Sequence of chain 2.A:
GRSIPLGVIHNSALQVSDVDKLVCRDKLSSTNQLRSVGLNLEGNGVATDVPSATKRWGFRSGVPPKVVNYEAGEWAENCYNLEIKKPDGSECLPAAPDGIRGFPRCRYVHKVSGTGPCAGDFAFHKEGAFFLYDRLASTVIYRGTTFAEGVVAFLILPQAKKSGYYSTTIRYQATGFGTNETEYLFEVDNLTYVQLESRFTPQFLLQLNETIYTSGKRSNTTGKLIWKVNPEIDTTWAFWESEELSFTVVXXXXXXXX

The small molecule below binds the protein below.
Small molecule (SMILES): Cc1n[nH]c(-c2ccc(OCC[NH+]3CCC(C(N)=O)CC3)cc2O)c1-c1ccc(Cl)cc1

Sequence of chain 2.B:
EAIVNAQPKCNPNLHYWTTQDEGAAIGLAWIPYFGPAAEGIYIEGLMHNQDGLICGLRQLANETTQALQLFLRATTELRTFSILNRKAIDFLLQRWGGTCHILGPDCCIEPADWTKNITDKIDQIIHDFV

Binding-site contacts:
Ligand atom O13 contacts residue PRO160 of chain 2.A at 3.3 Å.
Ligand atom O14 contacts residue LYS164 of chain 2.A at 4.3 Å.
Ligand atom N05 contacts residue LYS163 of chain 2.A at 4.3 Å.
Ligand atom CL contacts residue LEU53 of chain 2.B at 3.6 Å.
Ligand atom N06 contacts residue LEU159 of chain 2.A at 3.5 Å.
Ligand atom C12 contacts residue ALA162 of chain 2.A at 3.9 Å (hydrophobic).
Ligand atom C08 contacts residue LYS164 of chain 2.A at 3.9 Å.
Ligand atom O13 contacts residue ALA162 of chain 2.A at 2.9 Å (h-bond).
Ligand atom C10 contacts residue ILE11 of chain 2.A at 4.3 Å (hydrophobic).
Ligand atom C28 contacts residue ILE11 of chain 2.A at 3.8 Å (hydrophobic).
Ligand atom C11 contacts residue PRO160 of chain 2.A at 3.7 Å (hydrophobic).
Ligand atom C26 contacts residue MET47 of chain 2.B at 4.3 Å (hydrophobic).
Ligand atom CL contacts residue LEU16 of chain 2.A at 4.0 Å.
Ligand atom C12 contacts residue PRO160 of chain 2.A at 3.7 Å (hydrophobic).
Ligand atom C31 contacts residue MET47 of chain 2.B at 3.5 Å (hydrophobic).
Ligand atom C11 contacts residue LYS164 of chain 2.A at 3.9 Å.
Ligand atom N05 contacts residue LEU159 of chain 2.A at 4.3 Å.
Ligand atom O13 contacts residue LYS163 of chain 2.A at 3.5 Å.
Ligand atom CL contacts residue LEU57 of chain 2.B at 4.2 Å.
Ligand atom C12 contacts residue LYS163 of chain 2.A at 3.8 Å.
Ligand atom C15 contacts residue LYS164 of chain 2.A at 3.8 Å.
Ligand atom C27 contacts residue LEU159 of chain 2.A at 3.6 Å (hydrophobic).
Ligand atom C26 contacts residue LEU159 of chain 2.A at 4.0 Å (hydrophobic).
Ligand atom C08 contacts residue MET47 of chain 2.B at 3.8 Å (hydrophobic).
Ligand atom C12 contacts residue LYS164 of chain 2.A at 4.3 Å.
Ligand atom C01 contacts residue GKZ1 of chain 2.O at 3.2 Å.
Ligand atom C11 contacts residue ALA162 of chain 2.A at 4.0 Å (hydrophobic).
Ligand atom C11 contacts residue LYS163 of chain 2.A at 3.7 Å.
Ligand atom C27 contacts residue ILE11 of chain 2.A at 4.1 Å (hydrophobic).
Ligand atom N06 contacts residue GKZ1 of chain 2.O at 3.8 Å.
Ligand atom C10 contacts residue LYS164 of chain 2.A at 4.0 Å.
Ligand atom C31 contacts residue GKZ1 of chain 2.O at 4.0 Å.
Ligand atom C09 contacts residue LEU53 of chain 2.B at 4.1 Å (hydrophobic).
Ligand atom C02 contacts residue LEU159 of chain 2.A at 3.6 Å (hydrophobic).
Ligand atom C02 contacts residue GKZ1 of chain 2.O at 3.6 Å.
Ligand atom C15 contacts residue LYS163 of chain 2.A at 4.3 Å.
Ligand atom C09 contacts residue LYS164 of chain 2.A at 3.7 Å.
Ligand atom C01 contacts residue LEU159 of chain 2.A at 3.5 Å (hydrophobic).
Ligand atom C03 contacts residue LEU159 of chain 2.A at 3.8 Å (hydrophobic).
Ligand atom C30 contacts residue MET47 of chain 2.B at 4.2 Å (hydrophobic).